Sequence of chain 35.E:
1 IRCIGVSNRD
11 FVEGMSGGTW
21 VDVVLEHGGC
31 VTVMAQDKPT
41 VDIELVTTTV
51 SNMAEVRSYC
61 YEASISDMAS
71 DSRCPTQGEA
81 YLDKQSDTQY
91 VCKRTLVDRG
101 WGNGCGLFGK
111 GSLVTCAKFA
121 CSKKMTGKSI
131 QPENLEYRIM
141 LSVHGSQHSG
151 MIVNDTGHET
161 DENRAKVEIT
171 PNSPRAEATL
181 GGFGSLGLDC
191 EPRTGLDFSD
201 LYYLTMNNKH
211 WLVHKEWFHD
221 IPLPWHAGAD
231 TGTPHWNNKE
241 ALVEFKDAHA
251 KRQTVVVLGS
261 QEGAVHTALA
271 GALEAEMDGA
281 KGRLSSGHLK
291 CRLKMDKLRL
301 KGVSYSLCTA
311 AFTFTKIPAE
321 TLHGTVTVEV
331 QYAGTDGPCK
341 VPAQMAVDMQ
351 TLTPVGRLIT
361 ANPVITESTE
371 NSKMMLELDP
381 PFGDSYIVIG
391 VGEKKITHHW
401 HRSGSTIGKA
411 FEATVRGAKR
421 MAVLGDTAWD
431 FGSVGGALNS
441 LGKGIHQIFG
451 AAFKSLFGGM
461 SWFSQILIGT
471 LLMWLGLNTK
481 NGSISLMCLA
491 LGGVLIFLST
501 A

The small molecule below binds the protein below.
Small molecule (SMILES): CC(=O)N[C@H]1[C@H](O[C@H]2[C@H](O)[C@@H](NC(C)=O)CO[C@@H]2CO)O[C@H](CO)[C@@H](O)[C@@H]1O

Binding-site contacts:
Ligand atom C8 contacts residue GLY150 of chain 35.E at 3.5 Å.
Ligand atom N2 contacts residue ASN154 of chain 35.E at 1.4 Å (h-bond).
Ligand atom C1 contacts residue ASN154 of chain 35.E at 2.9 Å.
Ligand atom O5 contacts residue THR156 of chain 35.E at 3.2 Å (h-bond).
Ligand atom C1 contacts residue THR156 of chain 35.E at 3.4 Å.
Ligand atom O7 contacts residue MET151 of chain 35.E at 3.6 Å.
Ligand atom O5 contacts residue ASN154 of chain 35.E at 4.2 Å.
Ligand atom C2 contacts residue ASN154 of chain 35.E at 2.6 Å.
Ligand atom C8 contacts residue VAL153 of chain 35.E at 4.3 Å (hydrophobic).
Ligand atom C5 contacts residue THR156 of chain 35.E at 3.8 Å.
Ligand atom C7 contacts residue MET151 of chain 35.E at 4.3 Å (hydrophobic).
Ligand atom C7 contacts residue GLY150 of chain 35.E at 3.9 Å.
Ligand atom C8 contacts residue ASN154 of chain 35.E at 2.4 Å.
Ligand atom O3 contacts residue ASN154 of chain 35.E at 4.1 Å.
Ligand atom O7 contacts residue GLY150 of chain 35.E at 3.7 Å.
Ligand atom C7 contacts residue ASN154 of chain 35.E at 2.0 Å.
Ligand atom C3 contacts residue ASN154 of chain 35.E at 3.6 Å.
Ligand atom O7 contacts residue ASN154 of chain 35.E at 3.2 Å (h-bond).
Ligand atom O6 contacts residue THR156 of chain 35.E at 3.5 Å (h-bond).
Ligand atom C6 contacts residue THR156 of chain 35.E at 4.4 Å.